This small molecule binds to this protein.
Small molecule (SMILES): CC[C@H](C)[C@H](NC(=O)[C@H](CC1=CN=C2CC=CC=C12)NC(=O)[C@H](CCSC)NC(=O)[C@H](CC(C)C)NC(=O)[C@H](CC(C)C)NC(=O)[C@@H](N)CO)C(=O)N[C@H](C(=O)N[C@@H](CCC(N)=O)C(=O)N[C@H](C(=O)O)C(C)C)[C@@H](C)O

Sequence of chain 1.F:
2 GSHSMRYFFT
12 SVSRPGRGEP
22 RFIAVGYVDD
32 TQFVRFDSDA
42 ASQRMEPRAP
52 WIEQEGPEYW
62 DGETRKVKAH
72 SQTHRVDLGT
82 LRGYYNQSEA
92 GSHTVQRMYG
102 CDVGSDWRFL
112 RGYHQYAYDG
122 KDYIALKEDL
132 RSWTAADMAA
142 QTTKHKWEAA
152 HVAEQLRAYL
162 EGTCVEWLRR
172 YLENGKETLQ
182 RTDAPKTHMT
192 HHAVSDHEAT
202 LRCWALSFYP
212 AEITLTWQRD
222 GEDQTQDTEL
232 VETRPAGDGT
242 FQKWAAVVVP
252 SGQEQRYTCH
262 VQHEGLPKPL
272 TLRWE

Sequence of chain 1.I:
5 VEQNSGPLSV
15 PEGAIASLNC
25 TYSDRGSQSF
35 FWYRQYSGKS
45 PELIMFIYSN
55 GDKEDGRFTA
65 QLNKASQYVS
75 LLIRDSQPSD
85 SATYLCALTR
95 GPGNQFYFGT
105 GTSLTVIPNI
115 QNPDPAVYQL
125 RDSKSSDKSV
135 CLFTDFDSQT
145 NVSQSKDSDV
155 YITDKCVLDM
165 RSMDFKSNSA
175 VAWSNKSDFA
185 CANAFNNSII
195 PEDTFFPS

Binding-site contacts:
Ligand atom CA contacts residue TYR8 of chain 1.F at 3.4 Å (hydrophobic).
Ligand atom CD1 contacts residue SER32 of chain 1.J at 3.4 Å.
Ligand atom O contacts residue TRP148 of chain 1.F at 3.0 Å (h-bond).
Ligand atom N contacts residue TYR8 of chain 1.F at 2.9 Å (h-bond).
Ligand atom NE1 contacts residue TYR117 of chain 1.F at 3.5 Å (h-bond).
Ligand atom CG contacts residue ASN98 of chain 1.I at 3.3 Å.
Ligand atom N contacts residue GLY99 of chain 1.J at 3.2 Å (h-bond).
Ligand atom CA contacts residue GLU64 of chain 1.F at 3.4 Å.
Ligand atom CG contacts residue GLY97 of chain 1.I at 3.4 Å.
Ligand atom O contacts residue HIS71 of chain 1.F at 3.3 Å.
Ligand atom O contacts residue GLY100 of chain 1.J at 3.3 Å.
Ligand atom CA contacts residue THR74 of chain 1.F at 3.4 Å.
Ligand atom CD2 contacts residue ARG98 of chain 1.F at 3.4 Å.
Ligand atom N contacts residue ASP78 of chain 1.F at 3.1 Å (salt-bridge).
Ligand atom OE1 contacts residue VAL77 of chain 1.F at 3.4 Å.
Ligand atom O contacts residue LYS67 of chain 1.F at 3.5 Å.
Ligand atom CD1 contacts residue MET46 of chain 1.F at 3.4 Å (hydrophobic).
Ligand atom NE2 contacts residue TYR52 of chain 1.J at 2.8 Å (h-bond).
Ligand atom OG contacts residue GLU64 of chain 1.F at 2.7 Å (salt-bridge).
Ligand atom CD2 contacts residue TYR100 of chain 1.F at 3.3 Å (hydrophobic).
Ligand atom CB contacts residue TRP168 of chain 1.F at 3.5 Å (hydrophobic).
Ligand atom N contacts residue GLU64 of chain 1.F at 3.2 Å (salt-bridge).
Ligand atom O contacts residue TYR160 of chain 1.F at 2.6 Å (h-bond).
Ligand atom O contacts residue TYR85 of chain 1.F at 3.3 Å (h-bond).
Ligand atom CB contacts residue GLY99 of chain 1.J at 3.4 Å.
Ligand atom CB contacts residue GLU64 of chain 1.F at 3.5 Å.
Ligand atom O contacts residue THR144 of chain 1.F at 2.7 Å (h-bond).
Ligand atom CG contacts residue ARG98 of chain 1.F at 3.5 Å.
Ligand atom N contacts residue TYR100 of chain 1.F at 3.4 Å (h-bond).
Ligand atom CD1 contacts residue GLY97 of chain 1.I at 3.5 Å.
Ligand atom OG1 contacts residue GLY100 of chain 1.J at 3.4 Å (h-bond).
Ligand atom CD2 contacts residue TYR8 of chain 1.F at 3.4 Å (hydrophobic).
Ligand atom CD1 contacts residue ARG98 of chain 1.F at 3.3 Å.
Ligand atom CD2 contacts residue TYR160 of chain 1.F at 3.5 Å (hydrophobic).
Ligand atom OXT contacts residue THR81 of chain 1.F at 3.5 Å.
Ligand atom OG contacts residue LYS67 of chain 1.F at 3.3 Å (salt-bridge).
Ligand atom CB contacts residue ASN98 of chain 1.I at 3.4 Å.
Ligand atom O contacts residue TYR52 of chain 1.J at 3.4 Å (h-bond).
Ligand atom N contacts residue TYR172 of chain 1.F at 3.0 Å (h-bond).
Ligand atom CE contacts residue LYS67 of chain 1.F at 3.5 Å.

Sequence of chain 1.J:
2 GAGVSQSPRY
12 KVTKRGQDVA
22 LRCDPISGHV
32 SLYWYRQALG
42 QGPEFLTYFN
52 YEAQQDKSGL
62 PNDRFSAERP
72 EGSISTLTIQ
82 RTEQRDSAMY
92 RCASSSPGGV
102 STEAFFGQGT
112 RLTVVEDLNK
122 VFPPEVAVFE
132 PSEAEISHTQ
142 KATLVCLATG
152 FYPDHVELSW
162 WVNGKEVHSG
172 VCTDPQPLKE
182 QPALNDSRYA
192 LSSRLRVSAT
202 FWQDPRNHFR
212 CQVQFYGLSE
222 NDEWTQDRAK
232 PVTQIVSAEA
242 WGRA